Binding-site contacts:
Ligand atom C7 contacts residue ASN119 of chain 1.F at 3.3 Å.
Ligand atom C8 contacts residue ASP118 of chain 1.F at 3.8 Å.
Ligand atom C4 contacts residue ASN119 of chain 1.F at 4.3 Å.
Ligand atom N2 contacts residue ASN119 of chain 1.F at 3.0 Å (h-bond).
Ligand atom O5 contacts residue ASN119 of chain 1.F at 2.4 Å (h-bond).
Ligand atom C8 contacts residue LYS115 of chain 1.F at 3.4 Å.
Ligand atom C2 contacts residue ASN119 of chain 1.F at 2.5 Å.
Ligand atom O7 contacts residue ASN119 of chain 1.F at 3.8 Å.
Ligand atom C8 contacts residue ASN119 of chain 1.F at 3.7 Å.
Ligand atom C3 contacts residue ASN119 of chain 1.F at 3.8 Å.
Ligand atom C5 contacts residue ASN119 of chain 1.F at 4.0 Å.
Ligand atom C1 contacts residue ASN119 of chain 1.F at 1.4 Å.
Ligand atom C6 contacts residue ASN119 of chain 1.F at 3.8 Å.
Ligand atom C5 contacts residue ASN119 of chain 1.F at 3.6 Å.

This small molecule binds to this protein.
Small molecule (SMILES): CC(=O)N[C@H]1[C@H](O[C@H]2[C@H](O)[C@@H](NC(C)=O)CO[C@@H]2CO[C@@H]2O[C@@H](C)[C@@H](O)[C@@H](O)[C@@H]2O)O[C@H](CO)[C@@H](O)[C@@H]1O

Sequence of chain 1.F:
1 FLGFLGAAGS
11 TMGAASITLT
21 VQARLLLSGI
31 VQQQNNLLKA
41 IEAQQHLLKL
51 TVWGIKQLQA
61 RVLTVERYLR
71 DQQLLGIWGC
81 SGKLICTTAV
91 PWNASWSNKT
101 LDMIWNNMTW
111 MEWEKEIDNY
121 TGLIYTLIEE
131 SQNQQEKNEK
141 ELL